This protein binds this small molecule.
Small molecule (SMILES): O=C1NC(=O)c2c1c(-c1ccccc1)cc1[nH]c3ccc(O)cc3c21

Binding-site contacts:
Ligand atom C5 contacts residue GLU91 of chain 1.A at 3.5 Å.
Ligand atom C1 contacts residue PHE147 of chain 1.A at 3.6 Å (hydrophobic).
Ligand atom C17 contacts residue CYS93 of chain 1.A at 3.4 Å (hydrophobic).
Ligand atom O3 contacts residue CYS93 of chain 1.A at 2.7 Å (h-bond).
Ligand atom C9 contacts residue LYS42 of chain 1.A at 3.6 Å.
Ligand atom C13 contacts residue PHE147 of chain 1.A at 3.4 Å (hydrophobic).
Ligand atom N2 contacts residue ILE19 of chain 1.A at 3.8 Å.
Ligand atom N1 contacts residue GLU91 of chain 1.A at 2.7 Å (salt-bridge).
Ligand atom C10 contacts residue GLU60 of chain 1.A at 3.5 Å.
Ligand atom N2 contacts residue PHE147 of chain 1.A at 3.5 Å.
Ligand atom C15 contacts residue ILE19 of chain 1.A at 3.6 Å (hydrophobic).
Ligand atom N1 contacts residue VAL74 of chain 1.A at 3.7 Å.
Ligand atom O3 contacts residue TYR92 of chain 1.A at 3.6 Å.
Ligand atom C19 contacts residue GLY96 of chain 1.A at 3.6 Å.
Ligand atom C14 contacts residue PHE147 of chain 1.A at 3.3 Å (hydrophobic).
Ligand atom C5 contacts residue ALA40 of chain 1.A at 3.5 Å (hydrophobic).
Ligand atom C16 contacts residue ILE19 of chain 1.A at 3.8 Å (hydrophobic).
Ligand atom C1 contacts residue VAL27 of chain 1.A at 3.9 Å (hydrophobic).
Ligand atom O1 contacts residue TYR92 of chain 1.A at 3.5 Å.
Ligand atom O1 contacts residue ALA40 of chain 1.A at 3.9 Å.
Ligand atom C15 contacts residue PHE147 of chain 1.A at 3.6 Å (hydrophobic).
Ligand atom O3 contacts residue GLY96 of chain 1.A at 3.3 Å.
Ligand atom O1 contacts residue CYS93 of chain 1.A at 2.8 Å (h-bond).
Ligand atom C4 contacts residue ALA40 of chain 1.A at 3.9 Å (hydrophobic).
Ligand atom C18 contacts residue ILE19 of chain 1.A at 3.5 Å (hydrophobic).
Ligand atom O2 contacts residue VAL74 of chain 1.A at 3.5 Å.
Ligand atom N1 contacts residue ALA40 of chain 1.A at 3.5 Å.
Ligand atom O2 contacts residue ASN90 of chain 1.A at 3.2 Å (h-bond).
Ligand atom C4 contacts residue PHE147 of chain 1.A at 3.9 Å (hydrophobic).
Ligand atom C6 contacts residue GLU91 of chain 1.A at 3.8 Å.
Ligand atom C11 contacts residue ASP177 of chain 1.A at 3.6 Å.
Ligand atom O1 contacts residue GLU91 of chain 1.A at 3.4 Å (salt-bridge).
Ligand atom C17 contacts residue TYR92 of chain 1.A at 3.9 Å (hydrophobic).
Ligand atom C20 contacts residue GLY96 of chain 1.A at 3.8 Å.
Ligand atom C19 contacts residue CYS93 of chain 1.A at 3.4 Å (hydrophobic).
Ligand atom C2 contacts residue PHE147 of chain 1.A at 3.9 Å (hydrophobic).
Ligand atom C16 contacts residue PHE147 of chain 1.A at 3.7 Å (hydrophobic).
Ligand atom C6 contacts residue ALA40 of chain 1.A at 3.7 Å (hydrophobic).
Ligand atom C9 contacts residue ASN90 of chain 1.A at 3.9 Å.
Ligand atom C10 contacts residue LYS42 of chain 1.A at 3.6 Å.

Sequence of chain 1.A:
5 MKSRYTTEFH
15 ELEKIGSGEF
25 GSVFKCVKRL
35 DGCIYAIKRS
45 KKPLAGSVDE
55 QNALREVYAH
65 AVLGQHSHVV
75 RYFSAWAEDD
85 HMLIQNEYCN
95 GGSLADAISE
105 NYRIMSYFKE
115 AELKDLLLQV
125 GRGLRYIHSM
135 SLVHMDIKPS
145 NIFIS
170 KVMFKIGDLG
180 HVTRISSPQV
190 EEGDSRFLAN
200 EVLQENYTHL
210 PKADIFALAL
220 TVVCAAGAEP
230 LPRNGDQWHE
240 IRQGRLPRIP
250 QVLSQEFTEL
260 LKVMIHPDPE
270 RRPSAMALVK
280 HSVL